Sequence of chain 1.B:
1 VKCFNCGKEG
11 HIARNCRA

This small molecule binds to this protein.
Small molecule (SMILES): Nc1ccn([C@H]2C[C@H](O[P](=O)(O)OC[C@H]3O[C@@H](n4ccc(N)nc4=O)C[C@@H]3O)[C@@H](CO[P](=O)(O)O[C@H]3C[C@H](n4cnc5c(=O)[nH]c(N)nc54)O[C@@H]3CO[P](=O)(O)O[C@H]3C[C@H](n4ccc(N)nc4=O)O[C@@H]3CO[P](=O)(O)O[C@H]3C[C@H](n4cnc5c4NC=NC5N)O[C@@H]3COP(=O)(O)O)O2)c(=O)n1

Binding-site contacts:
Ligand atom N3 contacts residue HIS11 of chain 1.B at 4.3 Å.
Ligand atom C4 contacts residue ILE12 of chain 1.B at 3.7 Å (hydrophobic).
Ligand atom C5 contacts residue ILE12 of chain 1.B at 3.7 Å (hydrophobic).
Ligand atom N1 contacts residue LYS2 of chain 1.B at 4.1 Å.
Ligand atom O6 contacts residue ALA13 of chain 1.B at 4.0 Å.
Ligand atom O2 contacts residue VAL1 of chain 1.B at 2.9 Å.
Ligand atom C4 contacts residue PHE4 of chain 1.B at 4.4 Å (hydrophobic).
Ligand atom C1' contacts residue VAL1 of chain 1.B at 3.5 Å (hydrophobic).
Ligand atom C6 contacts residue PHE4 of chain 1.B at 3.9 Å (hydrophobic).
Ligand atom N1 contacts residue PHE4 of chain 1.B at 4.2 Å.
Ligand atom N6 contacts residue ASN5 of chain 1.B at 3.5 Å (h-bond).
Ligand atom N3 contacts residue LYS2 of chain 1.B at 4.4 Å.
Ligand atom N4 contacts residue HIS11 of chain 1.B at 3.5 Å (h-bond).
Ligand atom O4' contacts residue VAL1 of chain 1.B at 3.8 Å.
Ligand atom OP3 contacts residue ASN5 of chain 1.B at 3.0 Å (h-bond).
Ligand atom O5' contacts residue ASN5 of chain 1.B at 4.1 Å.
Ligand atom N6 contacts residue PHE4 of chain 1.B at 2.6 Å (h-bond).
Ligand atom C4 contacts residue HIS11 of chain 1.B at 4.4 Å.
Ligand atom C8 contacts residue ASN5 of chain 1.B at 3.7 Å.
Ligand atom C6 contacts residue VAL1 of chain 1.B at 4.1 Å (hydrophobic).
Ligand atom N4 contacts residue ALA13 of chain 1.B at 3.0 Å.
Ligand atom OP2 contacts residue ARG14 of chain 1.B at 3.7 Å.
Ligand atom O6 contacts residue CYS3 of chain 1.B at 4.2 Å.
Ligand atom OP2 contacts residue ALA13 of chain 1.B at 4.1 Å.
Ligand atom C2 contacts residue VAL1 of chain 1.B at 3.1 Å (hydrophobic).
Ligand atom C5 contacts residue ALA13 of chain 1.B at 3.4 Å (hydrophobic).
Ligand atom C4 contacts residue VAL1 of chain 1.B at 4.4 Å (hydrophobic).
Ligand atom N7 contacts residue ASN5 of chain 1.B at 3.4 Å (h-bond).
Ligand atom OP2 contacts residue ARG14 of chain 1.B at 3.5 Å.
Ligand atom C6 contacts residue PHE4 of chain 1.B at 3.9 Å (hydrophobic).
Ligand atom N3 contacts residue VAL1 of chain 1.B at 3.7 Å.
Ligand atom N1 contacts residue VAL1 of chain 1.B at 3.3 Å.
Ligand atom N4 contacts residue ASN5 of chain 1.B at 3.4 Å (h-bond).
Ligand atom O6 contacts residue PHE4 of chain 1.B at 3.3 Å (h-bond).
Ligand atom N4 contacts residue ILE12 of chain 1.B at 3.2 Å.
Ligand atom N7 contacts residue ALA13 of chain 1.B at 4.4 Å.
Ligand atom P contacts residue ASN5 of chain 1.B at 4.1 Å.
Ligand atom O6 contacts residue LYS2 of chain 1.B at 4.1 Å.
Ligand atom N4 contacts residue PHE4 of chain 1.B at 3.4 Å.
Ligand atom C4 contacts residue ALA13 of chain 1.B at 3.5 Å (hydrophobic).